A small-molecule ligand and the protein it binds are described below.
Small molecule (SMILES): Nc1ncnc2c1ncn2[C@@H]1O[C@H](CO)[C@@H](O)[C@H]1O

Binding-site contacts:
Ligand atom O2' contacts residue ARG87 of chain 5.A at 3.1 Å (salt-bridge).
Ligand atom N7 contacts residue ASP204 of chain 5.A at 2.7 Å (salt-bridge).
Ligand atom C1' contacts residue THR90 of chain 5.A at 3.4 Å.
Ligand atom C5' contacts residue PHE159 of chain 5.A at 3.6 Å (hydrophobic).
Ligand atom O4' contacts residue SO41 of chain 5.C at 3.4 Å (h-bond).
Ligand atom C4' contacts residue ARG43 of chain 2.A at 3.6 Å.
Ligand atom C3' contacts residue SO41 of chain 5.C at 3.6 Å.
Ligand atom C2' contacts residue MET180 of chain 5.A at 3.5 Å (hydrophobic).
Ligand atom C3' contacts residue GLU181 of chain 5.A at 3.6 Å.
Ligand atom C5' contacts residue HIS4 of chain 2.A at 3.5 Å.
Ligand atom C1' contacts residue SO41 of chain 5.C at 3.2 Å.
Ligand atom N3 contacts residue GLU179 of chain 5.A at 3.7 Å.
Ligand atom C8 contacts residue ASP204 of chain 5.A at 3.6 Å.
Ligand atom N6 contacts residue GLY92 of chain 5.A at 3.6 Å.
Ligand atom C8 contacts residue THR90 of chain 5.A at 3.2 Å.
Ligand atom N3 contacts residue MET180 of chain 5.A at 3.5 Å.
Ligand atom O3' contacts residue GLU181 of chain 5.A at 2.6 Å (salt-bridge).
Ligand atom O3' contacts residue SO41 of chain 5.C at 2.6 Å (h-bond).
Ligand atom C8 contacts residue CYS91 of chain 5.A at 3.5 Å (hydrophobic).
Ligand atom N7 contacts residue CYS91 of chain 5.A at 3.4 Å.
Ligand atom O2' contacts residue SO41 of chain 5.C at 3.1 Å (h-bond).
Ligand atom N7 contacts residue GLY92 of chain 5.A at 3.4 Å (h-bond).
Ligand atom O2' contacts residue GLU181 of chain 5.A at 2.7 Å (salt-bridge).
Ligand atom O2' contacts residue THR90 of chain 5.A at 3.6 Å.
Ligand atom C4' contacts residue SO41 of chain 5.C at 3.5 Å.
Ligand atom O5' contacts residue HIS4 of chain 2.A at 2.6 Å (h-bond).
Ligand atom O4' contacts residue THR90 of chain 5.A at 3.3 Å (h-bond).
Ligand atom C5 contacts residue GLY92 of chain 5.A at 3.7 Å.
Ligand atom O4' contacts residue ARG43 of chain 2.A at 3.4 Å (salt-bridge).
Ligand atom O2' contacts residue GLU179 of chain 5.A at 3.3 Å.
Ligand atom N9 contacts residue THR90 of chain 5.A at 3.7 Å.
Ligand atom N6 contacts residue ASP204 of chain 5.A at 2.9 Å (salt-bridge).
Ligand atom C2' contacts residue SO41 of chain 5.C at 3.5 Å.
Ligand atom N1 contacts residue PHE159 of chain 5.A at 3.5 Å.
Ligand atom C6 contacts residue PHE159 of chain 5.A at 3.6 Å (hydrophobic).
Ligand atom O2' contacts residue MET180 of chain 5.A at 2.8 Å (h-bond).
Ligand atom O3' contacts residue MET64 of chain 5.A at 3.6 Å.
Ligand atom C5' contacts residue MET64 of chain 5.A at 3.7 Å (hydrophobic).
Ligand atom O5' contacts residue PHE159 of chain 5.A at 3.3 Å.
Ligand atom C2 contacts residue PHE159 of chain 5.A at 3.4 Å (hydrophobic).

Sequence of chain 2.A:
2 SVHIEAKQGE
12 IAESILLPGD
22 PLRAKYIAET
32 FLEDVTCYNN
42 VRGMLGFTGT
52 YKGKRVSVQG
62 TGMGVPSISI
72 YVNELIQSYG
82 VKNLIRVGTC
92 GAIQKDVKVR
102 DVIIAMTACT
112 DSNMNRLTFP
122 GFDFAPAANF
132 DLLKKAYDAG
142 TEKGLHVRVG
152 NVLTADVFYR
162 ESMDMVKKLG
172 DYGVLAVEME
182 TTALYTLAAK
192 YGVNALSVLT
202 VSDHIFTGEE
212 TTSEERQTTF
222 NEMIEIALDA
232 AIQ

Sequence of chain 5.A:
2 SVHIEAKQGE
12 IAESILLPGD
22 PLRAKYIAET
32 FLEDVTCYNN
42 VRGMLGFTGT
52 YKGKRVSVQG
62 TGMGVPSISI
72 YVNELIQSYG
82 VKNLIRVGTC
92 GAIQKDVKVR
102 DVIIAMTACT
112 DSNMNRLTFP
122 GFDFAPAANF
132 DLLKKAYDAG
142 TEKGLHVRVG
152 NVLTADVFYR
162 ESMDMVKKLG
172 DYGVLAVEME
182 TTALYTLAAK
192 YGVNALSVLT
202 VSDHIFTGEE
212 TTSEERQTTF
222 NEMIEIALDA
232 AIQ